Sequence of chain 1.A:
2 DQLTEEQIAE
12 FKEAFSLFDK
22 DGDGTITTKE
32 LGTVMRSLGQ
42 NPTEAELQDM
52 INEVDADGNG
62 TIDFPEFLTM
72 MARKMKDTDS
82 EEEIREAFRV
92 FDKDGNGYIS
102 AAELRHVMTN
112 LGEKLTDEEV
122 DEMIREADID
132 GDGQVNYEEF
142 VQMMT

This protein binds this small molecule.
Small molecule (SMILES): Clc1ccc(C(c2ccc(Cl)cc2)[n+]2ccn(C[C@H](OCc3ccc(Cl)cc3Cl)c3ccc(Cl)cc3Cl)c2)cc1

Binding-site contacts:
Ligand atom CL contacts residue PHE68 of chain 1.A at 3.5 Å.
Ligand atom CL3 contacts residue MET36 of chain 1.A at 3.9 Å.
Ligand atom C19 contacts residue MET36 of chain 1.A at 3.6 Å (hydrophobic).
Ligand atom C11 contacts residue MET145 of chain 1.A at 3.7 Å (hydrophobic).
Ligand atom CL2 contacts residue LEU39 of chain 1.A at 3.9 Å.
Ligand atom C23 contacts residue MET36 of chain 1.A at 3.7 Å (hydrophobic).
Ligand atom C26 contacts residue MET71 of chain 1.A at 3.8 Å (hydrophobic).
Ligand atom C29 contacts residue MET71 of chain 1.A at 3.9 Å (hydrophobic).
Ligand atom C27 contacts residue LEU32 of chain 1.A at 3.9 Å (hydrophobic).
Ligand atom CL5 contacts residue MET51 of chain 1.A at 3.3 Å.
Ligand atom C17 contacts residue MET36 of chain 1.A at 3.7 Å (hydrophobic).
Ligand atom C5 contacts residue MET71 of chain 1.A at 3.8 Å (hydrophobic).
Ligand atom C28 contacts residue MET71 of chain 1.A at 3.7 Å (hydrophobic).
Ligand atom CL3 contacts residue PHE19 of chain 1.A at 3.5 Å.
Ligand atom CL2 contacts residue GLU84 of chain 1.A at 3.9 Å.
Ligand atom C22 contacts residue LEU39 of chain 1.A at 3.9 Å (hydrophobic).
Ligand atom CL1 contacts residue ILE85 of chain 1.A at 3.5 Å.
Ligand atom CL5 contacts residue VAL55 of chain 1.A at 3.9 Å.
Ligand atom C14 contacts residue MET71 of chain 1.A at 3.7 Å (hydrophobic).
Ligand atom C27 contacts residue MET71 of chain 1.A at 3.8 Å (hydrophobic).
Ligand atom C1 contacts residue MET72 of chain 1.A at 3.7 Å (hydrophobic).
Ligand atom C17 contacts residue MET51 of chain 1.A at 3.3 Å (hydrophobic).
Ligand atom CL2 contacts residue GLN41 of chain 1.A at 3.8 Å.
Ligand atom C26 contacts residue PHE19 of chain 1.A at 3.6 Å (hydrophobic).
Ligand atom C14 contacts residue MET76 of chain 1.A at 3.6 Å (hydrophobic).
Ligand atom C contacts residue MET72 of chain 1.A at 3.8 Å (hydrophobic).
Ligand atom C18 contacts residue MET36 of chain 1.A at 3.8 Å (hydrophobic).
Ligand atom C19 contacts residue GLU84 of chain 1.A at 3.9 Å.
Ligand atom CL4 contacts residue ILE27 of chain 1.A at 3.4 Å.
Ligand atom O contacts residue MET51 of chain 1.A at 3.7 Å.
Ligand atom C12 contacts residue MET145 of chain 1.A at 3.8 Å (hydrophobic).
Ligand atom C20 contacts residue GLU84 of chain 1.A at 3.4 Å.
Ligand atom C28 contacts residue ILE63 of chain 1.A at 3.7 Å (hydrophobic).
Ligand atom CL4 contacts residue PHE68 of chain 1.A at 3.8 Å.
Ligand atom CL contacts residue ALA15 of chain 1.A at 3.5 Å.
Ligand atom C4 contacts residue MET71 of chain 1.A at 3.9 Å (hydrophobic).
Ligand atom C16 contacts residue MET51 of chain 1.A at 3.5 Å (hydrophobic).
Ligand atom C10 contacts residue MET145 of chain 1.A at 3.8 Å (hydrophobic).
Ligand atom C9 contacts residue LYS77 of chain 1.A at 3.8 Å.
Ligand atom C8 contacts residue LYS77 of chain 1.A at 3.5 Å.